The small molecule below binds the protein below.
Small molecule (SMILES): C=C[C@@H]1C[C@]1(NC(=O)[C@@H]1C[C@@H](Oc2ncc(OC)c3ccc(Cl)cc23)CN1C(=O)[C@@H](NC(=O)OC(C)(C)C)C(C)(C)C)C(=O)NS(=O)(=O)C1CC1

Sequence of chain 1.A:
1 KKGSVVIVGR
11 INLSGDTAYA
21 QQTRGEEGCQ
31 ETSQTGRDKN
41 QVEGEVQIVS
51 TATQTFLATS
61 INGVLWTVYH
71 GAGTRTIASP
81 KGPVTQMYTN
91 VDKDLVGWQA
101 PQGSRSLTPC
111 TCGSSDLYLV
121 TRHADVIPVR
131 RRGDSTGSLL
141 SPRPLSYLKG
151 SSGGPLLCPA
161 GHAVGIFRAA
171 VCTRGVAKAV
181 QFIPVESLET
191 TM

Binding-site contacts:
Ligand atom S24 contacts residue SER152 of chain 1.A at 3.6 Å (h-bond).
Ligand atom C50 contacts residue ASP94 of chain 1.A at 3.5 Å.
Ligand atom CL1 contacts residue GLN181 of chain 1.A at 3.5 Å.
Ligand atom C32 contacts residue ARG168 of chain 1.A at 3.7 Å.
Ligand atom O44 contacts residue ALA170 of chain 1.A at 3.1 Å (h-bond).
Ligand atom O49 contacts residue VAL91 of chain 1.A at 3.1 Å (h-bond).
Ligand atom O22 contacts residue LEU148 of chain 1.A at 3.5 Å (h-bond).
Ligand atom N23 contacts residue HIS70 of chain 1.A at 3.0 Å (h-bond).
Ligand atom O26 contacts residue GLY150 of chain 1.A at 3.2 Å.
Ligand atom O25 contacts residue GLY150 of chain 1.A at 3.0 Å (h-bond).
Ligand atom C30 contacts residue ASP94 of chain 1.A at 3.5 Å.
Ligand atom O35 contacts residue ALA170 of chain 1.A at 2.9 Å (h-bond).
Ligand atom O25 contacts residue LYS149 of chain 1.A at 3.4 Å.
Ligand atom C29 contacts residue HIS70 of chain 1.A at 3.3 Å.
Ligand atom O26 contacts residue PHE56 of chain 1.A at 3.4 Å.
Ligand atom C21 contacts residue LYS149 of chain 1.A at 3.7 Å.
Ligand atom C29 contacts residue SER152 of chain 1.A at 3.6 Å.
Ligand atom C2 contacts residue HIS70 of chain 1.A at 3.4 Å.
Ligand atom O22 contacts residue SER152 of chain 1.A at 3.6 Å.
Ligand atom C34 contacts residue ALA169 of chain 1.A at 3.7 Å (hydrophobic).
Ligand atom C1 contacts residue ARG168 of chain 1.A at 3.6 Å.
Ligand atom C19 contacts residue SER152 of chain 1.A at 3.5 Å.
Ligand atom C1 contacts residue HIS70 of chain 1.A at 3.7 Å.
Ligand atom N41 contacts residue ALA170 of chain 1.A at 2.8 Å (h-bond).
Ligand atom C27 contacts residue HIS70 of chain 1.A at 3.5 Å.
Ligand atom O26 contacts residue SER152 of chain 1.A at 2.8 Å (h-bond).
Ligand atom C18 contacts residue PHE167 of chain 1.A at 3.5 Å (hydrophobic).
Ligand atom O49 contacts residue ASP94 of chain 1.A at 3.6 Å.
Ligand atom C29 contacts residue GLY71 of chain 1.A at 3.6 Å.
Ligand atom N23 contacts residue SER152 of chain 1.A at 3.4 Å (h-bond).
Ligand atom O35 contacts residue ALA169 of chain 1.A at 3.2 Å.
Ligand atom C7 contacts residue HIS70 of chain 1.A at 3.4 Å.
Ligand atom O22 contacts residue LYS149 of chain 1.A at 3.5 Å.
Ligand atom C13 contacts residue ASP94 of chain 1.A at 3.4 Å.
Ligand atom C42 contacts residue ALA170 of chain 1.A at 3.4 Å (hydrophobic).
Ligand atom C50 contacts residue VAL91 of chain 1.A at 3.2 Å (hydrophobic).
Ligand atom O22 contacts residue GLY150 of chain 1.A at 3.0 Å (h-bond).
Ligand atom C14 contacts residue ASP94 of chain 1.A at 3.5 Å.
Ligand atom N9 contacts residue HIS70 of chain 1.A at 3.3 Å (h-bond).
Ligand atom N9 contacts residue ARG168 of chain 1.A at 3.0 Å (salt-bridge).